Sequence of chain 1.C:
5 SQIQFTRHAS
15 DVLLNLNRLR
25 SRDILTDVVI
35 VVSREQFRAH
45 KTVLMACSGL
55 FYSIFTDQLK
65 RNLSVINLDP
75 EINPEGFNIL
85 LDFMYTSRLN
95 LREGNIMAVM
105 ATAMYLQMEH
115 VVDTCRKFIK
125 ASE

Binding-site contacts:
Ligand atom C09 contacts residue MET49 of chain 1.D at 3.0 Å (hydrophobic).
Ligand atom C07 contacts residue CYS51 of chain 1.D at 3.2 Å (hydrophobic).
Ligand atom C07 contacts residue ALA50 of chain 1.D at 3.3 Å (hydrophobic).
Ligand atom N44 contacts residue HIS114 of chain 1.D at 3.4 Å.
Ligand atom O04 contacts residue GLU113 of chain 1.D at 3.1 Å (salt-bridge).
Ligand atom N27 contacts residue GLY53 of chain 1.D at 3.2 Å.
Ligand atom C18 contacts residue TYR56 of chain 1.D at 3.4 Å (hydrophobic).
Ligand atom N12 contacts residue TYR56 of chain 1.D at 3.3 Å.
Ligand atom N08 contacts residue GLY53 of chain 1.D at 3.7 Å.
Ligand atom C39 contacts residue HIS12 of chain 1.C at 3.6 Å.
Ligand atom N31 contacts residue GLN111 of chain 1.D at 3.6 Å.
Ligand atom O40 contacts residue PHE87 of chain 1.D at 3.5 Å.
Ligand atom C42 contacts residue CYS51 of chain 1.D at 3.3 Å (hydrophobic).
Ligand atom N08 contacts residue SER52 of chain 1.D at 3.6 Å (h-bond).
Ligand atom CL19 contacts residue MET49 of chain 1.D at 3.3 Å.
Ligand atom C07 contacts residue SER52 of chain 1.D at 3.3 Å.
Ligand atom C26 contacts residue GLY53 of chain 1.D at 3.4 Å.
Ligand atom C17 contacts residue ASN19 of chain 1.C at 3.6 Å.
Ligand atom N12 contacts residue MET49 of chain 1.D at 2.9 Å (h-bond).
Ligand atom C09 contacts residue SER52 of chain 1.D at 3.4 Å.
Ligand atom C10 contacts residue MET49 of chain 1.D at 3.4 Å (hydrophobic).
Ligand atom O04 contacts residue GLN111 of chain 1.D at 3.6 Å.
Ligand atom C30 contacts residue GLN111 of chain 1.D at 3.6 Å.
Ligand atom CL19 contacts residue ALA50 of chain 1.D at 3.5 Å.
Ligand atom C28 contacts residue GLN111 of chain 1.D at 3.6 Å.
Ligand atom C06 contacts residue CYS51 of chain 1.D at 3.5 Å (hydrophobic).
Ligand atom C14 contacts residue TYR56 of chain 1.D at 3.6 Å (hydrophobic).
Ligand atom N02 contacts residue GLN111 of chain 1.D at 3.2 Å (h-bond).
Ligand atom O40 contacts residue HIS12 of chain 1.C at 2.6 Å (h-bond).
Ligand atom C21 contacts residue TYR56 of chain 1.D at 3.6 Å (hydrophobic).
Ligand atom C17 contacts residue TYR56 of chain 1.D at 3.6 Å (hydrophobic).
Ligand atom C38 contacts residue ASP15 of chain 1.C at 3.6 Å.
Ligand atom C36 contacts residue ALA50 of chain 1.D at 3.5 Å (hydrophobic).
Ligand atom C13 contacts residue TYR56 of chain 1.D at 3.3 Å (hydrophobic).
Ligand atom C35 contacts residue CYS51 of chain 1.D at 3.3 Å (hydrophobic).
Ligand atom C17 contacts residue ARG22 of chain 1.C at 3.5 Å.
Ligand atom N44 contacts residue VAL115 of chain 1.D at 3.0 Å (h-bond).
Ligand atom C03 contacts residue GLN111 of chain 1.D at 3.3 Å.
Ligand atom C38 contacts residue HIS12 of chain 1.C at 3.3 Å.
Ligand atom N16 contacts residue ARG22 of chain 1.C at 3.3 Å.

The small molecule below binds the protein below.
Small molecule (SMILES): Cc1cc(-c2cn(CC(=O)Nc3cc(N4CCOCC4)ncc3Cl)c3nc(-c4cnn(C)c4)n(C)c(=O)c23)cc(C#N)c1O

Sequence of chain 1.D:
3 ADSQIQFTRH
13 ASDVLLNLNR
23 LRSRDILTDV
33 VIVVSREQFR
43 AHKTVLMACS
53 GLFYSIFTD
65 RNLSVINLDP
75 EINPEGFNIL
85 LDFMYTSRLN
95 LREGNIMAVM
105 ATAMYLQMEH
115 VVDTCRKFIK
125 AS